Binding-site contacts:
Ligand atom O7 contacts residue ASN1131 of chain 1.B at 4.4 Å.
Ligand atom C7 contacts residue ASN1131 of chain 1.B at 3.5 Å.
Ligand atom C1 contacts residue ASN1131 of chain 1.B at 1.4 Å.
Ligand atom C5 contacts residue ASN1131 of chain 1.B at 3.7 Å.
Ligand atom C8 contacts residue ASN1131 of chain 1.B at 3.7 Å.
Ligand atom C4 contacts residue ASN1131 of chain 1.B at 4.2 Å.
Ligand atom C2 contacts residue ASN1131 of chain 1.B at 2.5 Å.
Ligand atom N2 contacts residue ASN1131 of chain 1.B at 2.6 Å (h-bond).
Ligand atom C3 contacts residue ASN1131 of chain 1.B at 3.8 Å.
Ligand atom O5 contacts residue ASN1131 of chain 1.B at 2.4 Å (h-bond).

Sequence of chain 1.B:
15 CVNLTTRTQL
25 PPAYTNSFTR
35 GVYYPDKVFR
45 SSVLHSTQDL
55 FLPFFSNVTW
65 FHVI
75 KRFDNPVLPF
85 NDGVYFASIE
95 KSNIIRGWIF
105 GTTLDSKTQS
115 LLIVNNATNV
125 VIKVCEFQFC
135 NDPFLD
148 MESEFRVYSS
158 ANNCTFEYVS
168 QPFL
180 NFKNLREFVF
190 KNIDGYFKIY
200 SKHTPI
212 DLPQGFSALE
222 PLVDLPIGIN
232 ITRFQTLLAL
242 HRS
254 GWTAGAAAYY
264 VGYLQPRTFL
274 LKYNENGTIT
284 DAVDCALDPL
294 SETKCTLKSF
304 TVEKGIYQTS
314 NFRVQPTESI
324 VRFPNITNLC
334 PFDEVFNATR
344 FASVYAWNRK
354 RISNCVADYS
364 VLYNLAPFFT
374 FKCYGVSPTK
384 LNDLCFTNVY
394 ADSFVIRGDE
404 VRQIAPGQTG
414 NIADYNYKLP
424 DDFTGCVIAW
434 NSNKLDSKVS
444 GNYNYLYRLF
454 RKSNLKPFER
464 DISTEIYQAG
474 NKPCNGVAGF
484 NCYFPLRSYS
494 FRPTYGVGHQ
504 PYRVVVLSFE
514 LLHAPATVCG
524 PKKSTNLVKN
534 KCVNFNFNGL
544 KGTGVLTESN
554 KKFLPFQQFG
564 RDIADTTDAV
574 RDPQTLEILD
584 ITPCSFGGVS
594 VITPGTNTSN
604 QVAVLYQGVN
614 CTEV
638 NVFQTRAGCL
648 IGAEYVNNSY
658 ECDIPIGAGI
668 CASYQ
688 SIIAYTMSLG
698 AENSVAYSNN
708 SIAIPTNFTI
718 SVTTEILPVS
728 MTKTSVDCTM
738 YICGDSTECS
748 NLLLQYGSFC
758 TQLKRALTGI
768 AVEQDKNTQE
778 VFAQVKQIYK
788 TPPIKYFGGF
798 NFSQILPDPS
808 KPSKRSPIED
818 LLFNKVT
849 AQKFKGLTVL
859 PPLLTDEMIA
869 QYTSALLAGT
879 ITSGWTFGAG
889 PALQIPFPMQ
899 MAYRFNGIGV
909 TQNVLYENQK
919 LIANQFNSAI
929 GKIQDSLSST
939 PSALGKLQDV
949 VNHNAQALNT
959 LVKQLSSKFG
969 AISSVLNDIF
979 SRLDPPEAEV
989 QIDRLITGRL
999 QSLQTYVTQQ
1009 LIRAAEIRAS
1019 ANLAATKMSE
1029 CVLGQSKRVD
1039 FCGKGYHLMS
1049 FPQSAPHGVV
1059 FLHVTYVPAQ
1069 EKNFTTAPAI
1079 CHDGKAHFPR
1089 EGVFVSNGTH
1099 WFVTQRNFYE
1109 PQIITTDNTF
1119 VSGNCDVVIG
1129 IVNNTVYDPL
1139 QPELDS

The protein below binds the small molecule below.
Small molecule (SMILES): CC(=O)N[C@H]1[C@H](O[C@H]2[C@H](O)[C@@H](NC(C)=O)CO[C@@H]2CO)O[C@H](CO)[C@@H](O)[C@@H]1O